Sequence of chain 1.B:
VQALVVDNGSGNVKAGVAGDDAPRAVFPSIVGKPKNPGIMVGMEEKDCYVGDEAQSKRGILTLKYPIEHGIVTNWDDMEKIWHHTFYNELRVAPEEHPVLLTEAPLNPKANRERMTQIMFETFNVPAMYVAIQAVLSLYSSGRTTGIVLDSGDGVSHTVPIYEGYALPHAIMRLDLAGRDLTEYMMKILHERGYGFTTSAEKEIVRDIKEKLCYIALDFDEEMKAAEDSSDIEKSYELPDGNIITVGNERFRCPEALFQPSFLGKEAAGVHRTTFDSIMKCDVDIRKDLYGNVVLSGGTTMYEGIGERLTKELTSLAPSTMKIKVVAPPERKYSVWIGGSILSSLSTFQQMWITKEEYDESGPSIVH

A protein and the small-molecule ligand that binds it are described below.
Small molecule (SMILES): C/C1=C\[C@H](C)C[C@H](C)OC(=O)C[C@H](c2ccc(O)cc2)NC(=O)[C@@H](Cc2c(Br)[nH]c3ccccc23)N(C)C(=O)[C@H](C)NC(=O)[C@@H](C)C1

Sequence of chain 1.A:
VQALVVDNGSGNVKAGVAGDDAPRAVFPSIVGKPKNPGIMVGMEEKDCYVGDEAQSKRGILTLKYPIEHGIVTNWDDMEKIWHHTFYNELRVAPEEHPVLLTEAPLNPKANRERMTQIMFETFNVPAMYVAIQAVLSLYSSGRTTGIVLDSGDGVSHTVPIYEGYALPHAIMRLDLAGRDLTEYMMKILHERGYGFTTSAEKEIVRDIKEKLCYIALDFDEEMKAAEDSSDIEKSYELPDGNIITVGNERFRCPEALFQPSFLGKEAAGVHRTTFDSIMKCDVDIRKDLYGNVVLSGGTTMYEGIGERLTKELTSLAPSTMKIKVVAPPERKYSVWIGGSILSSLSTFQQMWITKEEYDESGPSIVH

Binding-site contacts:
Ligand atom BR contacts residue HIS74 of chain 1.B at 3.7 Å.
Ligand atom O3 contacts residue GLY200 of chain 1.A at 3.0 Å (h-bond).
Ligand atom C27 contacts residue ASP180 of chain 1.B at 4.0 Å.
Ligand atom C12 contacts residue GLY200 of chain 1.A at 3.5 Å.
Ligand atom C16 contacts residue TYR199 of chain 1.A at 3.7 Å (hydrophobic).
Ligand atom O5 contacts residue ALA115 of chain 1.B at 4.0 Å.
Ligand atom C35 contacts residue ILE248 of chain 1.A at 3.4 Å (hydrophobic).
Ligand atom C28 contacts residue ASP180 of chain 1.B at 3.8 Å.
Ligand atom C6 contacts residue GLY198 of chain 1.A at 3.8 Å.
Ligand atom C34 contacts residue GLY198 of chain 1.A at 4.0 Å.
Ligand atom C14 contacts residue LEU243 of chain 1.A at 3.8 Å (hydrophobic).
Ligand atom C12 contacts residue GLU206 of chain 1.A at 3.8 Å.
Ligand atom O3 contacts residue GLY198 of chain 1.A at 3.4 Å (h-bond).
Ligand atom C26 contacts residue ARG178 of chain 1.B at 3.6 Å.
Ligand atom N3 contacts residue ASP180 of chain 1.B at 3.1 Å (salt-bridge).
Ligand atom C7 contacts residue GLY198 of chain 1.A at 3.5 Å.
Ligand atom C17 contacts residue GLY200 of chain 1.A at 4.0 Å.
Ligand atom C35 contacts residue ASN247 of chain 1.A at 4.1 Å.
Ligand atom C23 contacts residue ILE76 of chain 1.B at 3.6 Å (hydrophobic).
Ligand atom O5 contacts residue PRO113 of chain 1.B at 4.0 Å.
Ligand atom C15 contacts residue LEU243 of chain 1.A at 4.0 Å (hydrophobic).
Ligand atom N2 contacts residue GLY200 of chain 1.A at 3.3 Å (h-bond).
Ligand atom C23 contacts residue GLY198 of chain 1.A at 3.5 Å.
Ligand atom O contacts residue TYR199 of chain 1.A at 3.8 Å.
Ligand atom C5 contacts residue GLY198 of chain 1.A at 3.9 Å.
Ligand atom N contacts residue GLY198 of chain 1.A at 2.8 Å (h-bond).
Ligand atom C13 contacts residue LEU243 of chain 1.A at 3.5 Å (hydrophobic).
Ligand atom C34 contacts residue ARG197 of chain 1.A at 3.7 Å.
Ligand atom C11 contacts residue GLY200 of chain 1.A at 3.6 Å.
Ligand atom C31 contacts residue ILE76 of chain 1.B at 3.6 Å (hydrophobic).
Ligand atom C24 contacts residue GLY198 of chain 1.A at 4.0 Å.
Ligand atom C17 contacts residue GLU206 of chain 1.A at 3.1 Å.
Ligand atom C2 contacts residue ASN247 of chain 1.A at 3.9 Å.
Ligand atom O3 contacts residue TYR199 of chain 1.A at 4.0 Å.
Ligand atom C22 contacts residue ILE76 of chain 1.B at 3.8 Å (hydrophobic).
Ligand atom C25 contacts residue HIS195 of chain 1.A at 3.9 Å.
Ligand atom C8 contacts residue GLY198 of chain 1.A at 3.5 Å.
Ligand atom N3 contacts residue ARG178 of chain 1.B at 3.9 Å.
Ligand atom C27 contacts residue ARG178 of chain 1.B at 3.7 Å.
Ligand atom C33 contacts residue ARG197 of chain 1.A at 3.9 Å.